Sequence of chain 1.M:
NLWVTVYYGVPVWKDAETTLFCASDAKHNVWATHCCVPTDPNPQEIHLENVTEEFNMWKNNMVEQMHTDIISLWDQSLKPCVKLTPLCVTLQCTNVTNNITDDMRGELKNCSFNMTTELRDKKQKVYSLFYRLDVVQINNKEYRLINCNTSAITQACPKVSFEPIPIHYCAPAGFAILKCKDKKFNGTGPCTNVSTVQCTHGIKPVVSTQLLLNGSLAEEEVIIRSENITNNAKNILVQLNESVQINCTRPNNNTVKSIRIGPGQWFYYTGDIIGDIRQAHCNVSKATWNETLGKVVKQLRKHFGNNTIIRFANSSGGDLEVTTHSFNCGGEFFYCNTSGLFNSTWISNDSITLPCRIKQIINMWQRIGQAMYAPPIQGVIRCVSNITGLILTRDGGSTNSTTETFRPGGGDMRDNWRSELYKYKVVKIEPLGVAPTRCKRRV

A small-molecule ligand and the protein it binds are described below.
Small molecule (SMILES): CC(=O)N[C@@H]1[C@@H](O)[C@H](O)[C@@H](CO)O[C@H]1O

Binding-site contacts:
Ligand atom C4 contacts residue ASN393 of chain 1.M at 4.4 Å.
Ligand atom C5 contacts residue ASN393 of chain 1.M at 3.8 Å.
Ligand atom N2 contacts residue ASN393 of chain 1.M at 3.0 Å (h-bond).
Ligand atom C1 contacts residue ASN393 of chain 1.M at 1.5 Å.
Ligand atom C8 contacts residue SER389 of chain 1.M at 3.8 Å.
Ligand atom O7 contacts residue ASN393 of chain 1.M at 4.0 Å.
Ligand atom C2 contacts residue ASN393 of chain 1.M at 2.5 Å.
Ligand atom C7 contacts residue ASN393 of chain 1.M at 3.7 Å.
Ligand atom C8 contacts residue ASN393 of chain 1.M at 4.3 Å.
Ligand atom C3 contacts residue ASN393 of chain 1.M at 3.9 Å.
Ligand atom C7 contacts residue SER389 of chain 1.M at 4.4 Å.
Ligand atom O5 contacts residue ASN393 of chain 1.M at 2.5 Å (h-bond).